Binding-site contacts:
Ligand atom C3 contacts residue THR111 of chain 1.A at 4.3 Å.
Ligand atom C5 contacts residue ASN109 of chain 1.A at 3.7 Å.
Ligand atom O7 contacts residue ASN109 of chain 1.A at 3.3 Å (h-bond).
Ligand atom C4 contacts residue ASN109 of chain 1.A at 4.2 Å.
Ligand atom C6 contacts residue VAL114 of chain 1.A at 3.7 Å (hydrophobic).
Ligand atom O5 contacts residue THR111 of chain 1.A at 4.4 Å.
Ligand atom O5 contacts residue ASN109 of chain 1.A at 2.4 Å (h-bond).
Ligand atom C3 contacts residue ASN109 of chain 1.A at 3.8 Å.
Ligand atom O5 contacts residue VAL114 of chain 1.A at 3.8 Å.
Ligand atom O7 contacts residue PHE144 of chain 1.A at 4.1 Å.
Ligand atom C2 contacts residue THR111 of chain 1.A at 4.0 Å.
Ligand atom C8 contacts residue SER142 of chain 1.A at 4.1 Å.
Ligand atom C8 contacts residue ASN109 of chain 1.A at 4.2 Å.
Ligand atom C2 contacts residue ASN109 of chain 1.A at 2.4 Å.
Ligand atom C5 contacts residue VAL114 of chain 1.A at 4.2 Å (hydrophobic).
Ligand atom C1 contacts residue ASN112 of chain 1.A at 4.0 Å.
Ligand atom N2 contacts residue ASN109 of chain 1.A at 2.8 Å (h-bond).
Ligand atom C1 contacts residue ASN109 of chain 1.A at 1.4 Å.
Ligand atom C7 contacts residue ASN109 of chain 1.A at 3.2 Å.
Ligand atom C8 contacts residue THR111 of chain 1.A at 4.2 Å.
Ligand atom O5 contacts residue ASN112 of chain 1.A at 4.2 Å.
Ligand atom O6 contacts residue VAL114 of chain 1.A at 4.4 Å.
Ligand atom C5 contacts residue ASN112 of chain 1.A at 4.1 Å.
Ligand atom C1 contacts residue THR111 of chain 1.A at 3.4 Å.
Ligand atom N2 contacts residue THR111 of chain 1.A at 3.7 Å.

Sequence of chain 1.A:
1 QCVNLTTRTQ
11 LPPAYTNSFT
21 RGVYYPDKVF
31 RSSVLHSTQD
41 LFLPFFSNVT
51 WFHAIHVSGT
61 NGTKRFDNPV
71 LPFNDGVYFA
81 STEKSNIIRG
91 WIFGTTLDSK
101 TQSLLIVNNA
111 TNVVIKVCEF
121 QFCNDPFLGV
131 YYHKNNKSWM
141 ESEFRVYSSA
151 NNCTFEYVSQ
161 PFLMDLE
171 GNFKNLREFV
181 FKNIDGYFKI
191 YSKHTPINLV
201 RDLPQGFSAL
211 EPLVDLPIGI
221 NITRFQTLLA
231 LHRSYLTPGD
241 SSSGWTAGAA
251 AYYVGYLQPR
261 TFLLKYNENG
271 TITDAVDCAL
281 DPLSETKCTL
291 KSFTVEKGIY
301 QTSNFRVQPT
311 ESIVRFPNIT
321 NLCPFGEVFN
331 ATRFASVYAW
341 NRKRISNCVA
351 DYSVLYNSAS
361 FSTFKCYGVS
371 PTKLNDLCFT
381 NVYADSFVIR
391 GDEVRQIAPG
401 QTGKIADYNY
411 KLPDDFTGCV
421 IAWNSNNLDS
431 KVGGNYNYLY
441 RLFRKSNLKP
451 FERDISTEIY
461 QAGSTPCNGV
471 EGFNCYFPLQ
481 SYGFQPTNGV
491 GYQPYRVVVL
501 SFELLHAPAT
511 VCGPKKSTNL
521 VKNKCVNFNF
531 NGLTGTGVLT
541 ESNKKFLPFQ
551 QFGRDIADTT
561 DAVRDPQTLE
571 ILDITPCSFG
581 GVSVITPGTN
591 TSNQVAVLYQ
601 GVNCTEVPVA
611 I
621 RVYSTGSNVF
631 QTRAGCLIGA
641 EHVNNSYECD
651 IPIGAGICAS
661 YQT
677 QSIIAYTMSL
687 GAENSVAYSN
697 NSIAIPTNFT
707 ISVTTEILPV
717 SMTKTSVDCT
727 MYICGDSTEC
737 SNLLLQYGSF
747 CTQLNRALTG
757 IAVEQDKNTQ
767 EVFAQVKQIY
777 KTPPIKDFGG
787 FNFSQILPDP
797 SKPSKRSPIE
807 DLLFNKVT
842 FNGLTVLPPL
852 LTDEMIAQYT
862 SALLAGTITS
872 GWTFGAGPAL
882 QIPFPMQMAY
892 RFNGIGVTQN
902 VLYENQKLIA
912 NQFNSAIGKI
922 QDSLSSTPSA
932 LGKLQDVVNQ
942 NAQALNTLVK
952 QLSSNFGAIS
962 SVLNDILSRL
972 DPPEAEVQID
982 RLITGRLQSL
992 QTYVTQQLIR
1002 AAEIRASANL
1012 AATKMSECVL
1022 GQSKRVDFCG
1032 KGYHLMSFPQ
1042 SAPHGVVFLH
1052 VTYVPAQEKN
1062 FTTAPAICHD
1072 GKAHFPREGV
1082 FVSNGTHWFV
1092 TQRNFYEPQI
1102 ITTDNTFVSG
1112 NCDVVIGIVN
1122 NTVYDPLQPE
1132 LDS

The small molecule below binds the protein below.
Small molecule (SMILES): CC(=O)N[C@@H]1[C@@H](O)[C@H](O)[C@@H](CO)O[C@H]1O